The protein below binds the small molecule below.
Small molecule (SMILES): CCN(CCN(C)C)C(=O)CNCc1cc(C(N)=O)ccn1

Binding-site contacts:
Ligand atom C03 contacts residue PHE205 of chain 1.A at 3.6 Å (hydrophobic).
Ligand atom C21 contacts residue TYR134 of chain 1.A at 3.6 Å (hydrophobic).
Ligand atom N09 contacts residue MN1 of chain 1.F at 2.1 Å.
Ligand atom C02 contacts residue PHE205 of chain 1.A at 3.6 Å (hydrophobic).
Ligand atom C21 contacts residue DMS1 of chain 1.H at 3.6 Å.
Ligand atom C11 contacts residue TYR197 of chain 1.A at 3.4 Å (hydrophobic).
Ligand atom C07 contacts residue MN1 of chain 1.F at 2.9 Å.
Ligand atom O22 contacts residue LYS226 of chain 1.A at 2.9 Å (salt-bridge).
Ligand atom C08 contacts residue MN1 of chain 1.F at 2.9 Å.
Ligand atom C18 contacts residue DMS1 of chain 1.H at 3.6 Å.
Ligand atom N06 contacts residue HIS208 of chain 1.A at 3.2 Å (h-bond).
Ligand atom C21 contacts residue TYR197 of chain 1.A at 3.7 Å (hydrophobic).
Ligand atom C05 contacts residue MN1 of chain 1.F at 3.0 Å.
Ligand atom N01 contacts residue TYR134 of chain 1.A at 2.9 Å (h-bond).
Ligand atom C10 contacts residue TYR197 of chain 1.A at 3.5 Å (hydrophobic).
Ligand atom C05 contacts residue HIS296 of chain 1.A at 3.5 Å.
Ligand atom N01 contacts residue TYR197 of chain 1.A at 3.4 Å.
Ligand atom C18 contacts residue TRP195 of chain 1.A at 3.5 Å (hydrophobic).
Ligand atom C10 contacts residue GLU210 of chain 1.A at 3.2 Å.
Ligand atom N06 contacts residue MN1 of chain 1.F at 2.1 Å.
Ligand atom C04 contacts residue PHE205 of chain 1.A at 3.5 Å (hydrophobic).
Ligand atom O20 contacts residue ARG75 of chain 1.A at 3.1 Å (salt-bridge).
Ligand atom N12 contacts residue TYR197 of chain 1.A at 3.4 Å (h-bond).
Ligand atom C16 contacts residue DMS1 of chain 1.H at 3.4 Å.
Ligand atom C14 contacts residue VAL309 of chain 1.A at 3.5 Å (hydrophobic).
Ligand atom C16 contacts residue TRP195 of chain 1.A at 3.6 Å (hydrophobic).
Ligand atom N06 contacts residue HIS296 of chain 1.A at 3.4 Å (h-bond).
Ligand atom C14 contacts residue ASN310 of chain 1.A at 3.4 Å.
Ligand atom N09 contacts residue GLU210 of chain 1.A at 3.1 Å (salt-bridge).
Ligand atom C11 contacts residue GLU210 of chain 1.A at 3.2 Å.
Ligand atom O20 contacts residue GLU210 of chain 1.A at 3.2 Å (salt-bridge).
Ligand atom N09 contacts residue HIS208 of chain 1.A at 2.9 Å (h-bond).
Ligand atom C05 contacts residue PHE205 of chain 1.A at 3.6 Å (hydrophobic).
Ligand atom C07 contacts residue HIS208 of chain 1.A at 3.6 Å.
Ligand atom C04 contacts residue TRP228 of chain 1.A at 3.6 Å (hydrophobic).
Ligand atom C08 contacts residue HIS208 of chain 1.A at 3.2 Å.
Ligand atom C13 contacts residue TYR197 of chain 1.A at 3.4 Å (hydrophobic).
Ligand atom C10 contacts residue MN1 of chain 1.F at 3.0 Å.
Ligand atom C05 contacts residue TRP228 of chain 1.A at 3.5 Å (hydrophobic).
Ligand atom C08 contacts residue DMS1 of chain 1.H at 3.3 Å.

Sequence of chain 1.A:
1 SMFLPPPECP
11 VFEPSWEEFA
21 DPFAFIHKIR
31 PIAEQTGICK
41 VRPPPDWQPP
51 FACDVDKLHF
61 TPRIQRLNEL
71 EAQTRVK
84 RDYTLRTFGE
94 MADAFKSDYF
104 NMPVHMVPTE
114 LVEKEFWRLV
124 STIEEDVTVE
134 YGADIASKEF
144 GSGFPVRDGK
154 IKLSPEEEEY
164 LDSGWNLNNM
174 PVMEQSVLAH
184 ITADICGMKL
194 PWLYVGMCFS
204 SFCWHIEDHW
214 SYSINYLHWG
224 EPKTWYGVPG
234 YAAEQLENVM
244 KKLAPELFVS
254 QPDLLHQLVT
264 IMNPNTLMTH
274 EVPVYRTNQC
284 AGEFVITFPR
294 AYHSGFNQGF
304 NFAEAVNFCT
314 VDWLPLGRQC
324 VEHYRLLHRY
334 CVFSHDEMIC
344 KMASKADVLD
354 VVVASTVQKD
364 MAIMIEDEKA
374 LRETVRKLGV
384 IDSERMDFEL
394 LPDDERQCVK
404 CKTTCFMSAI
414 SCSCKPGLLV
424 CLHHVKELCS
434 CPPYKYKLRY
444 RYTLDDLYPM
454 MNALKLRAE